Sequence of chain 1.R:
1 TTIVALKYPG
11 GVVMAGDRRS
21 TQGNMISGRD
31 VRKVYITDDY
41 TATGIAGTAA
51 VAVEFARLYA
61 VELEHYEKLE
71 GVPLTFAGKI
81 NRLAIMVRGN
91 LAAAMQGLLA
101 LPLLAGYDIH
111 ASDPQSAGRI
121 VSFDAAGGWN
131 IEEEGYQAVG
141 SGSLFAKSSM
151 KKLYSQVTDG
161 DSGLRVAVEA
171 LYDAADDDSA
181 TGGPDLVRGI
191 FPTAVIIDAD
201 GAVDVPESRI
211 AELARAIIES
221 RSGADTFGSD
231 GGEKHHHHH

Sequence of chain 1.J:
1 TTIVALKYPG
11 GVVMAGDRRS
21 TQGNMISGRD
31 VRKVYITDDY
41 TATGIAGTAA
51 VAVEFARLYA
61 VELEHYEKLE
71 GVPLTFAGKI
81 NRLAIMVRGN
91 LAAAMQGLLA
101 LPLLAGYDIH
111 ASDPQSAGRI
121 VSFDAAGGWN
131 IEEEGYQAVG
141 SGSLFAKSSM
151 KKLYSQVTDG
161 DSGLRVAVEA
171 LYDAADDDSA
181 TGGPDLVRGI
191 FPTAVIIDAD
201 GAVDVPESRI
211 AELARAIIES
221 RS

The protein below binds the small molecule below.
Small molecule (SMILES): CC[C@H]1C(=O)N[C@](C=O)([C@@H](O)[C@@H]2C=CCCC2)[C@@]1(C)O

Binding-site contacts:
Ligand atom C2 contacts residue THR21 of chain 1.J at 3.1 Å.
Ligand atom O12 contacts residue GLY47 of chain 1.J at 2.9 Å (h-bond).
Ligand atom C17 contacts residue ILE45 of chain 1.J at 3.6 Å (hydrophobic).
Ligand atom O14 contacts residue SER20 of chain 1.J at 3.2 Å.
Ligand atom O14 contacts residue ARG19 of chain 1.J at 3.8 Å.
Ligand atom N9 contacts residue GLY47 of chain 1.J at 3.0 Å (h-bond).
Ligand atom O6 contacts residue ALA180 of chain 1.J at 4.0 Å.
Ligand atom C16 contacts residue THR1 of chain 1.J at 3.6 Å.
Ligand atom C15 contacts residue THR1 of chain 1.J at 3.8 Å.
Ligand atom C10 contacts residue GLY47 of chain 1.J at 4.0 Å.
Ligand atom C15 contacts residue GLY47 of chain 1.J at 3.4 Å.
Ligand atom C17 contacts residue ALA52 of chain 1.J at 3.6 Å (hydrophobic).
Ligand atom C16 contacts residue ILE45 of chain 1.J at 4.0 Å (hydrophobic).
Ligand atom C5 contacts residue THR21 of chain 1.J at 3.6 Å.
Ligand atom O12 contacts residue ALA46 of chain 1.J at 3.8 Å.
Ligand atom C5 contacts residue ARG19 of chain 1.J at 3.7 Å.
Ligand atom O8 contacts residue GLY47 of chain 1.J at 3.9 Å.
Ligand atom C7 contacts residue GLY47 of chain 1.J at 3.9 Å.
Ligand atom C18 contacts residue LYS33 of chain 1.J at 3.9 Å.
Ligand atom C5 contacts residue THR1 of chain 1.J at 3.5 Å.
Ligand atom C19 contacts residue ALA49 of chain 1.J at 3.7 Å (hydrophobic).
Ligand atom C17 contacts residue ALA49 of chain 1.J at 4.0 Å (hydrophobic).
Ligand atom C17 contacts residue GLY47 of chain 1.J at 3.9 Å.
Ligand atom C13 contacts residue THR1 of chain 1.J at 3.0 Å.
Ligand atom C18 contacts residue VAL31 of chain 1.J at 4.1 Å (hydrophobic).
Ligand atom C13 contacts residue ARG19 of chain 1.J at 3.8 Å.
Ligand atom O6 contacts residue SER141 of chain 1.J at 3.9 Å.
Ligand atom N9 contacts residue THR1 of chain 1.J at 3.7 Å.
Ligand atom C3 contacts residue THR21 of chain 1.J at 3.3 Å.
Ligand atom C5 contacts residue ALA180 of chain 1.J at 3.3 Å (hydrophobic).
Ligand atom O12 contacts residue THR1 of chain 1.J at 2.2 Å (h-bond).
Ligand atom C20 contacts residue ALA49 of chain 1.J at 3.6 Å (hydrophobic).
Ligand atom C19 contacts residue VAL31 of chain 1.J at 3.5 Å (hydrophobic).
Ligand atom C11 contacts residue GLY47 of chain 1.J at 4.0 Å.
Ligand atom C10 contacts residue THR1 of chain 1.J at 2.5 Å.
Ligand atom O14 contacts residue THR21 of chain 1.J at 3.5 Å (h-bond).
Ligand atom C4 contacts residue THR1 of chain 1.J at 3.2 Å.
Ligand atom C16 contacts residue GLY47 of chain 1.J at 3.3 Å.
Ligand atom C11 contacts residue THR1 of chain 1.J at 1.4 Å.
Ligand atom O6 contacts residue THR1 of chain 1.J at 2.7 Å (h-bond).